Binding-site contacts:
Ligand atom C9 contacts residue TYR467 of chain 2.A at 3.0 Å (hydrophobic).
Ligand atom C16 contacts residue TYR384 of chain 2.A at 3.8 Å (hydrophobic).
Ligand atom C13 contacts residue HIS525 of chain 2.A at 3.6 Å.
Ligand atom C7 contacts residue ASP336 of chain 2.A at 3.6 Å.
Ligand atom O17 contacts residue PHE268 of chain 2.A at 2.5 Å (h-bond).
Ligand atom O17 contacts residue ASP336 of chain 2.A at 4.0 Å.
Ligand atom C5 contacts residue ASP336 of chain 2.A at 3.2 Å.
Ligand atom C4 contacts residue ASP336 of chain 2.A at 3.8 Å.
Ligand atom O17 contacts residue TYR467 of chain 2.A at 3.4 Å (h-bond).
Ligand atom C7 contacts residue TYR384 of chain 2.A at 3.5 Å (hydrophobic).
Ligand atom C1 contacts residue THR361 of chain 2.A at 3.9 Å.
Ligand atom C9 contacts residue TYR384 of chain 2.A at 3.8 Å (hydrophobic).
Ligand atom C6 contacts residue THR361 of chain 2.A at 3.7 Å.
Ligand atom N10 contacts residue TYR467 of chain 2.A at 2.6 Å (h-bond).
Ligand atom C3 contacts residue TRP337 of chain 2.A at 3.5 Å (hydrophobic).
Ligand atom C5 contacts residue LEU500 of chain 2.A at 3.7 Å (hydrophobic).
Ligand atom C5 contacts residue TRP337 of chain 2.A at 4.1 Å (hydrophobic).
Ligand atom C14 contacts residue TRP526 of chain 2.A at 3.8 Å (hydrophobic).
Ligand atom C14 contacts residue SO41 of chain 2.C at 3.2 Å.
Ligand atom N11 contacts residue GLN385 of chain 2.A at 3.5 Å (h-bond).
Ligand atom C13 contacts residue PHE268 of chain 2.A at 4.1 Å (hydrophobic).
Ligand atom C9 contacts residue ASP336 of chain 2.A at 3.9 Å.
Ligand atom C7 contacts residue TYR467 of chain 2.A at 3.6 Å (hydrophobic).
Ligand atom N11 contacts residue TYR467 of chain 2.A at 3.0 Å (h-bond).
Ligand atom C1 contacts residue ASP336 of chain 2.A at 3.9 Å.
Ligand atom C12 contacts residue PHE268 of chain 2.A at 3.8 Å (hydrophobic).
Ligand atom C15 contacts residue MET420 of chain 2.A at 3.9 Å (hydrophobic).
Ligand atom N10 contacts residue TYR384 of chain 2.A at 2.8 Å.
Ligand atom C16 contacts residue PHE268 of chain 2.A at 3.9 Å (hydrophobic).
Ligand atom C2 contacts residue TRP337 of chain 2.A at 3.7 Å (hydrophobic).
Ligand atom C8 contacts residue ASP336 of chain 2.A at 2.8 Å.
Ligand atom C8 contacts residue TYR467 of chain 2.A at 3.6 Å (hydrophobic).
Ligand atom C16 contacts residue TYR467 of chain 2.A at 3.7 Å (hydrophobic).
Ligand atom C6 contacts residue TRP337 of chain 2.A at 4.0 Å (hydrophobic).
Ligand atom C6 contacts residue ASP336 of chain 2.A at 3.5 Å.
Ligand atom C13 contacts residue SO41 of chain 2.C at 3.5 Å.
Ligand atom C6 contacts residue LEU500 of chain 2.A at 3.8 Å (hydrophobic).
Ligand atom C3 contacts residue GLN385 of chain 2.A at 3.9 Å.
Ligand atom C12 contacts residue TYR467 of chain 2.A at 3.5 Å (hydrophobic).
Ligand atom N11 contacts residue TYR384 of chain 2.A at 2.7 Å (h-bond).

Sequence of chain 2.A:
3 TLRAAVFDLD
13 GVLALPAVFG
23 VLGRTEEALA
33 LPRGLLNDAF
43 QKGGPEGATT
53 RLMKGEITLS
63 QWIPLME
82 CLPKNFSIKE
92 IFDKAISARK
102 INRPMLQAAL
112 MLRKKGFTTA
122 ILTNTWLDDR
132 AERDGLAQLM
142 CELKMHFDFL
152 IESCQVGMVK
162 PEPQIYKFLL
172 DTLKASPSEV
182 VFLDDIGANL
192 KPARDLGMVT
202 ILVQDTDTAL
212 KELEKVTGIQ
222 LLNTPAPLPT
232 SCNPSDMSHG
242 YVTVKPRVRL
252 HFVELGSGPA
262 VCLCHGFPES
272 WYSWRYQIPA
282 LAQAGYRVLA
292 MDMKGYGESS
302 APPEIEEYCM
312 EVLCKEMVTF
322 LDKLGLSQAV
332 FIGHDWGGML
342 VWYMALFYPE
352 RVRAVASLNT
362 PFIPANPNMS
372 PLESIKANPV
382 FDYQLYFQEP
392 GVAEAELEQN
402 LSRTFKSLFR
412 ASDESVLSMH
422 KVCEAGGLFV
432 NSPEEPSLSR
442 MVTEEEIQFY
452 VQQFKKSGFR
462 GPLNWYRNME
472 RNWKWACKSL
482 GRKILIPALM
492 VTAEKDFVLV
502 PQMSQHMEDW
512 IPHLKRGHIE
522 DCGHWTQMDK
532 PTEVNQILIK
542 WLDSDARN

A protein and the small-molecule ligand that binds it are described below.
Small molecule (SMILES): OC1(c2cc(-c3ccccc3)[nH]n2)CCCC1